Sequence of chain 1.C:
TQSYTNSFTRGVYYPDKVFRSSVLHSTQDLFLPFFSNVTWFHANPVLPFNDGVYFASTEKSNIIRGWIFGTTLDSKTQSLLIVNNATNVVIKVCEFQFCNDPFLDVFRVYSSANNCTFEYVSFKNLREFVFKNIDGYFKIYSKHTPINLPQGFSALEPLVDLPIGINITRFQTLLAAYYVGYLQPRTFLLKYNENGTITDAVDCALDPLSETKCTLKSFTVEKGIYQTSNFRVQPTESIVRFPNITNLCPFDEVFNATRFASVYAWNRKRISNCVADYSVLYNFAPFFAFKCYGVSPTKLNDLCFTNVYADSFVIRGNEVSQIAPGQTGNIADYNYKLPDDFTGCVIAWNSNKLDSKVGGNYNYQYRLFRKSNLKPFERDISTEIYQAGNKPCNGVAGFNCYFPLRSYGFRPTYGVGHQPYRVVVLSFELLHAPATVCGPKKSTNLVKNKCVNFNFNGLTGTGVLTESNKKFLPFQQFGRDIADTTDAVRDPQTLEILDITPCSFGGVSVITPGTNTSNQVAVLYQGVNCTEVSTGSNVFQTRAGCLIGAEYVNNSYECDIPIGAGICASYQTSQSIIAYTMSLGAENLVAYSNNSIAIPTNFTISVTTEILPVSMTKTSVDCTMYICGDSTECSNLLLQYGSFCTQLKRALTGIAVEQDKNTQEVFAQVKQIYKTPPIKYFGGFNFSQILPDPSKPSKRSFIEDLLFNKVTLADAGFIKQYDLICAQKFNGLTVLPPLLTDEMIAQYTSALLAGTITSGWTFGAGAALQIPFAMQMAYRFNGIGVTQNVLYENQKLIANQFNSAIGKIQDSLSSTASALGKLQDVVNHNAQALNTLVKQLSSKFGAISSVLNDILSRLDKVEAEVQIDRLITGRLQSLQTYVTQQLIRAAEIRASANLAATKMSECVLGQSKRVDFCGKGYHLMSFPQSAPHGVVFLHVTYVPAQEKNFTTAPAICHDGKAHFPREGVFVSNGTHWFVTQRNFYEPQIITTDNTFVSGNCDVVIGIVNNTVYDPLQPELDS

Binding-site contacts:
Ligand atom C7 contacts residue ASN277 of chain 1.C at 3.8 Å.
Ligand atom O5 contacts residue ASN279 of chain 1.C at 2.4 Å (h-bond).
Ligand atom O7 contacts residue ASN277 of chain 1.C at 4.4 Å.
Ligand atom N2 contacts residue ASN277 of chain 1.C at 4.2 Å.
Ligand atom C8 contacts residue ASN277 of chain 1.C at 3.3 Å.
Ligand atom C8 contacts residue GLU278 of chain 1.C at 3.4 Å.
Ligand atom C2 contacts residue ASN279 of chain 1.C at 2.5 Å.
Ligand atom C4 contacts residue ASN279 of chain 1.C at 4.2 Å.
Ligand atom C5 contacts residue ASN279 of chain 1.C at 3.7 Å.
Ligand atom N2 contacts residue ASN279 of chain 1.C at 2.9 Å (h-bond).
Ligand atom C1 contacts residue ASN279 of chain 1.C at 1.4 Å.
Ligand atom C3 contacts residue ASN279 of chain 1.C at 3.8 Å.
Ligand atom C7 contacts residue ASN279 of chain 1.C at 4.0 Å.

This small molecule binds to this protein.
Small molecule (SMILES): CC(=O)N[C@@H]1[C@@H](O)[C@H](O)[C@@H](CO)O[C@H]1O